Binding-site contacts:
Ligand atom O6A contacts residue LYS210 of chain 1.C at 2.8 Å (salt-bridge).
Ligand atom O6 contacts residue MSE258 of chain 1.D at 3.3 Å (h-bond).
Ligand atom O6A contacts residue ASN214 of chain 1.C at 2.6 Å (h-bond).
Ligand atom C8 contacts residue TYR257 of chain 1.D at 3.4 Å (hydrophobic).
Ligand atom N1 contacts residue ARG259 of chain 1.D at 2.5 Å (salt-bridge).
Ligand atom O6 contacts residue TYR257 of chain 1.D at 3.0 Å.
Ligand atom N2 contacts residue PHE262 of chain 1.D at 3.0 Å (h-bond).
Ligand atom O3' contacts residue PHE158 of chain 1.C at 3.1 Å (h-bond).
Ligand atom C6 contacts residue TYR257 of chain 1.D at 3.3 Å (hydrophobic).
Ligand atom C2' contacts residue TYR257 of chain 1.D at 3.3 Å (hydrophobic).
Ligand atom O4' contacts residue LEU159 of chain 1.C at 3.0 Å (h-bond).
Ligand atom O1B contacts residue ARG160 of chain 1.C at 3.3 Å.
Ligand atom O6 contacts residue ARG259 of chain 1.D at 2.8 Å (salt-bridge).
Ligand atom N3 contacts residue VAL221 of chain 1.C at 3.4 Å.
Ligand atom O6A contacts residue CYS268 of chain 1.D at 3.3 Å (h-bond).
Ligand atom N2 contacts residue ARG259 of chain 1.D at 3.1 Å (salt-bridge).
Ligand atom O3A contacts residue LYS324 of chain 1.D at 3.3 Å (salt-bridge).
Ligand atom O2A contacts residue LYS324 of chain 1.D at 2.6 Å (salt-bridge).
Ligand atom O6B contacts residue GLU157 of chain 1.C at 2.5 Å (salt-bridge).
Ligand atom N7 contacts residue TYR257 of chain 1.D at 3.4 Å.
Ligand atom O6B contacts residue CYS268 of chain 1.D at 3.0 Å (h-bond).
Ligand atom C6' contacts residue GLU157 of chain 1.C at 3.4 Å.
Ligand atom C4' contacts residue LEU159 of chain 1.C at 3.3 Å (hydrophobic).
Ligand atom O2' contacts residue HIS217 of chain 1.C at 2.9 Å (h-bond).
Ligand atom O2A contacts residue TYR256 of chain 1.D at 2.7 Å (h-bond).
Ligand atom O2' contacts residue ASN214 of chain 1.C at 2.7 Å (h-bond).
Ligand atom O4D contacts residue PHE264 of chain 1.D at 3.4 Å.
Ligand atom N2 contacts residue ASN225 of chain 1.C at 3.4 Å (h-bond).
Ligand atom C6' contacts residue CYS268 of chain 1.D at 3.1 Å (hydrophobic).
Ligand atom O5' contacts residue CYS268 of chain 1.D at 3.3 Å.
Ligand atom O2B contacts residue GLU161 of chain 1.C at 3.0 Å (salt-bridge).
Ligand atom C3' contacts residue LEU159 of chain 1.C at 3.4 Å (hydrophobic).
Ligand atom C5' contacts residue LEU159 of chain 1.C at 3.2 Å (hydrophobic).
Ligand atom O3D contacts residue GLY265 of chain 1.D at 2.7 Å (h-bond).
Ligand atom O1A contacts residue TYR257 of chain 1.D at 2.2 Å (h-bond).
Ligand atom C2 contacts residue ARG259 of chain 1.D at 3.2 Å.
Ligand atom C4 contacts residue VAL221 of chain 1.C at 3.4 Å (hydrophobic).
Ligand atom O3D contacts residue PHE264 of chain 1.D at 3.4 Å.
Ligand atom C5D contacts residue LEU269 of chain 1.D at 3.4 Å (hydrophobic).
Ligand atom O4' contacts residue PHE158 of chain 1.C at 3.2 Å.

Sequence of chain 1.D:
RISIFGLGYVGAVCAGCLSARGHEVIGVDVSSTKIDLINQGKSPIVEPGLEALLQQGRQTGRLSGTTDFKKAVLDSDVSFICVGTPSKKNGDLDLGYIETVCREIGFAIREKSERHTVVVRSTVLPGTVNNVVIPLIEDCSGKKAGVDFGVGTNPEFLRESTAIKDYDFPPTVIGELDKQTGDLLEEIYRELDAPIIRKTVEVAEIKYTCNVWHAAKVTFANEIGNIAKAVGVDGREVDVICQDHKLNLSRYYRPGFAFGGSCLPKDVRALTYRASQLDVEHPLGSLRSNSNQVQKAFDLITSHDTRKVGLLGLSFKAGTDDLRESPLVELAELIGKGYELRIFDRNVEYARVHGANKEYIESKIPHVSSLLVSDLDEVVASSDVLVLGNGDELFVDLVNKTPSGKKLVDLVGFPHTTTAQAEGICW

The small molecule below binds the protein below.
Small molecule (SMILES): Nc1nc2c(ncn2[C@@H]2O[C@H](CO[P](=O)(O)O[P](=O)(O)O[C@H]3O[C@H](C(=O)O)[C@@H](O)[C@H](O)[C@@H]3O)[C@@H](O)[C@H]2O)c(=O)[nH]1

Sequence of chain 1.C:
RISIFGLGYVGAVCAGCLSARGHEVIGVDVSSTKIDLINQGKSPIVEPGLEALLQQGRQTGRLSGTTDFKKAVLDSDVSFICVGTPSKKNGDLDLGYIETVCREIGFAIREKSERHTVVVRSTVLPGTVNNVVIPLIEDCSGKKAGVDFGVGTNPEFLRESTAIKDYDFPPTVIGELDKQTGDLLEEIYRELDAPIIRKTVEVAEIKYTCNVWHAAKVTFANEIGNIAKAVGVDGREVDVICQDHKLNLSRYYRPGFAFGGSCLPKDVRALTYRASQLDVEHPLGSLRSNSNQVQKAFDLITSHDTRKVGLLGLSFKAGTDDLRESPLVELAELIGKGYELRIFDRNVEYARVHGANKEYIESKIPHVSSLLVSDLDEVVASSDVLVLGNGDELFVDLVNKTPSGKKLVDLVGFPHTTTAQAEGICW